Sequence of chain 1.A:
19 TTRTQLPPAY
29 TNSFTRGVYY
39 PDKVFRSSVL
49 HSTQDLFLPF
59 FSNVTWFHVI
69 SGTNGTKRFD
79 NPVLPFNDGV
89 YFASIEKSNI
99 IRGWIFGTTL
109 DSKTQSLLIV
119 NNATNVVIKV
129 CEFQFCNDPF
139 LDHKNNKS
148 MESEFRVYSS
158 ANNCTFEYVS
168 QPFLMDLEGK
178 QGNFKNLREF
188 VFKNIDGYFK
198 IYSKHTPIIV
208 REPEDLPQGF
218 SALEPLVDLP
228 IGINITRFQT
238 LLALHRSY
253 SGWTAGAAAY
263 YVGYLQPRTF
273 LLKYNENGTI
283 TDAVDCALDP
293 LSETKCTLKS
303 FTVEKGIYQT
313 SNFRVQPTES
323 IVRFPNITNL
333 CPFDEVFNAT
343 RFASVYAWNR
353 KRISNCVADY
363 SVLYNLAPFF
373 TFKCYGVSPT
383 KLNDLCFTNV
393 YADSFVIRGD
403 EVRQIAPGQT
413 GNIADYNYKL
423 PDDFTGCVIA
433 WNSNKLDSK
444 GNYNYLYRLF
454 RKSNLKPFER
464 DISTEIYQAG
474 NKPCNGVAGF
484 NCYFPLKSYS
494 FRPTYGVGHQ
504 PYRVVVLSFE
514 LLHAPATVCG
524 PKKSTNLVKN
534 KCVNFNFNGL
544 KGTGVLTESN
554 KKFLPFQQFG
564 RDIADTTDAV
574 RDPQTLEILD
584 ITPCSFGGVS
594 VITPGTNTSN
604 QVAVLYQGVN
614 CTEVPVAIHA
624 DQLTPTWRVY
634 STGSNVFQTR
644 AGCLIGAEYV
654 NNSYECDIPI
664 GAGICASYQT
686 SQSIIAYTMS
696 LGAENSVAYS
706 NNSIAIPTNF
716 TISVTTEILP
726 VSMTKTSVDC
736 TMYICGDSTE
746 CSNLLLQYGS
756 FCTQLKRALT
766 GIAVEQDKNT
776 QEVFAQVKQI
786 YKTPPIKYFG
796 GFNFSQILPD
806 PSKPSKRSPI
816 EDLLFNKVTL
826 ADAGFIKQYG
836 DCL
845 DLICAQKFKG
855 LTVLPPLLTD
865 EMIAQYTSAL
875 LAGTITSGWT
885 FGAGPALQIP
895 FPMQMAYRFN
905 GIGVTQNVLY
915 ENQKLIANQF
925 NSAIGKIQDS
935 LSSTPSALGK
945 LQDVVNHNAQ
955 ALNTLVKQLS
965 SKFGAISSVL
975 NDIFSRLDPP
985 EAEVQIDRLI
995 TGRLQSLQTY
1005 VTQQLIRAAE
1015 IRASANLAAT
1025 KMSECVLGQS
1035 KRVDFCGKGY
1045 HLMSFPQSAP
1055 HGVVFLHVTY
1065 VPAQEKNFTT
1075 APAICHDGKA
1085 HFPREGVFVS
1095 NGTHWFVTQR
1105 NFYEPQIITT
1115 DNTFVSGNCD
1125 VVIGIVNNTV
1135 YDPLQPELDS

Binding-site contacts:
Ligand atom O6 contacts residue ILE791 of chain 1.B at 4.1 Å.
Ligand atom C7 contacts residue ASN706 of chain 1.A at 3.6 Å.
Ligand atom C6 contacts residue ILE791 of chain 1.B at 3.7 Å (hydrophobic).
Ligand atom C4 contacts residue ILE791 of chain 1.B at 3.9 Å (hydrophobic).
Ligand atom C5 contacts residue ILE791 of chain 1.B at 4.4 Å (hydrophobic).
Ligand atom C3 contacts residue TYR793 of chain 1.B at 3.9 Å (hydrophobic).
Ligand atom C8 contacts residue ASN706 of chain 1.A at 3.8 Å.
Ligand atom O4 contacts residue ILE791 of chain 1.B at 3.3 Å.
Ligand atom C2 contacts residue ASN706 of chain 1.A at 2.5 Å.
Ligand atom C1 contacts residue ASN706 of chain 1.A at 1.4 Å.
Ligand atom O7 contacts residue ASN706 of chain 1.A at 4.4 Å.
Ligand atom O3 contacts residue TYR793 of chain 1.B at 3.0 Å.
Ligand atom C4 contacts residue TYR793 of chain 1.B at 4.3 Å (hydrophobic).
Ligand atom N2 contacts residue TYR793 of chain 1.B at 3.9 Å.
Ligand atom C5 contacts residue ASN706 of chain 1.A at 3.7 Å.
Ligand atom O5 contacts residue ASN706 of chain 1.A at 2.4 Å (h-bond).
Ligand atom C2 contacts residue TYR793 of chain 1.B at 3.9 Å (hydrophobic).
Ligand atom C4 contacts residue ASN706 of chain 1.A at 4.3 Å.
Ligand atom N2 contacts residue ASN706 of chain 1.A at 2.9 Å (h-bond).
Ligand atom O6 contacts residue ASN706 of chain 1.A at 3.9 Å.
Ligand atom C3 contacts residue ASN706 of chain 1.A at 3.8 Å.

The protein below binds the small molecule below.
Small molecule (SMILES): CC(=O)N[C@@H]1[C@@H](O)[C@H](O)[C@@H](CO)O[C@H]1O

Sequence of chain 1.B:
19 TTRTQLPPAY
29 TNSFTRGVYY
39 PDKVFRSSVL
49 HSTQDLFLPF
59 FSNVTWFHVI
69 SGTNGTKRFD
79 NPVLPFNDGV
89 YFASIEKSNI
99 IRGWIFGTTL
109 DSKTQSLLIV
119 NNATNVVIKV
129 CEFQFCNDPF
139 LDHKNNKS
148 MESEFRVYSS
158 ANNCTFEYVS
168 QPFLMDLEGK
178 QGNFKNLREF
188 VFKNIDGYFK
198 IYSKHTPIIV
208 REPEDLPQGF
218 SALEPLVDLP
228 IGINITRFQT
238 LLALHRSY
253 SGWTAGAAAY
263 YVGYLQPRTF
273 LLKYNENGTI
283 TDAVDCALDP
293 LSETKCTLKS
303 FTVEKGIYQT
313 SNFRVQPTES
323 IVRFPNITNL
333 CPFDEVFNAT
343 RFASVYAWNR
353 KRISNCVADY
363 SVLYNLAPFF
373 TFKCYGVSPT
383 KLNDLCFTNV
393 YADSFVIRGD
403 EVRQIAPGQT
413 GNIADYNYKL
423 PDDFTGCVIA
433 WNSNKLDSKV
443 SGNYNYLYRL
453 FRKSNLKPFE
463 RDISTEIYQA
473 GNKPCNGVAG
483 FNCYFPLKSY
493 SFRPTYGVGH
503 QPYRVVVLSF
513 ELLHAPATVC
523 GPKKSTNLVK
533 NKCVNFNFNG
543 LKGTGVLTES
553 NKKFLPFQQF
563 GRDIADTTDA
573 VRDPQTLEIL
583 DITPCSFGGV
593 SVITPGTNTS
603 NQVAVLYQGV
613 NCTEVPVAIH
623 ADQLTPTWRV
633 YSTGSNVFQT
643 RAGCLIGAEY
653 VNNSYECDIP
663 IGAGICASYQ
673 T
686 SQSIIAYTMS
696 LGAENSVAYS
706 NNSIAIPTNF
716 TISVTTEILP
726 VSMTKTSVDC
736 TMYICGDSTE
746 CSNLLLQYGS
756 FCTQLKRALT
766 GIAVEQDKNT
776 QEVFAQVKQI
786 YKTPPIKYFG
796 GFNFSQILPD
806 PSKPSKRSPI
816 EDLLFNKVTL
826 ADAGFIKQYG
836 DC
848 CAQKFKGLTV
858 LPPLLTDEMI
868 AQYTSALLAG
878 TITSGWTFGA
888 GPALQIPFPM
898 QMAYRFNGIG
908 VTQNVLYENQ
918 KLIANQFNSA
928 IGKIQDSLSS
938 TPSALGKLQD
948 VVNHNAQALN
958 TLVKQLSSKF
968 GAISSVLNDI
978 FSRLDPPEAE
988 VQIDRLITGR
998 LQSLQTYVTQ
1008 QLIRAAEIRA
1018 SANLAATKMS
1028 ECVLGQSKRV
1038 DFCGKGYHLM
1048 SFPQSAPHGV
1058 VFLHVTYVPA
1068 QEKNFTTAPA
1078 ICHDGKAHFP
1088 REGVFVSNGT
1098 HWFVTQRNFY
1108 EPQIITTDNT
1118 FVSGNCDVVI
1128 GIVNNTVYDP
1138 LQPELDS